Binding-site contacts:
Ligand atom C6 contacts residue ILE88 of chain 1.A at 4.0 Å (hydrophobic).
Ligand atom C6 contacts residue ASP87 of chain 1.A at 3.2 Å.
Ligand atom C4 contacts residue ASP87 of chain 1.A at 3.7 Å.
Ligand atom CL2 contacts residue HIS15 of chain 1.A at 4.0 Å.
Ligand atom CL1 contacts residue ALA11 of chain 1.A at 3.8 Å.
Ligand atom C5 contacts residue ASP87 of chain 1.A at 2.7 Å.
Ligand atom C3 contacts residue HIS15 of chain 1.A at 4.2 Å.
Ligand atom C6 contacts residue HIS15 of chain 1.A at 3.0 Å.
Ligand atom C4 contacts residue HIS15 of chain 1.A at 3.2 Å.
Ligand atom C5 contacts residue THR89 of chain 1.A at 3.0 Å.
Ligand atom CL2 contacts residue ARG14 of chain 1.A at 4.2 Å.
Ligand atom CL1 contacts residue ARG14 of chain 1.A at 4.1 Å.
Ligand atom C5 contacts residue HIS15 of chain 1.A at 2.6 Å.
Ligand atom C5 contacts residue ILE88 of chain 1.A at 4.5 Å (hydrophobic).
Ligand atom C1 contacts residue HIS15 of chain 1.A at 4.0 Å.
Ligand atom CL1 contacts residue HIS15 of chain 1.A at 3.4 Å.
Ligand atom C6 contacts residue THR89 of chain 1.A at 4.3 Å.
Ligand atom RU1 contacts residue HIS15 of chain 1.A at 2.4 Å.
Ligand atom C4 contacts residue THR89 of chain 1.A at 3.6 Å.
Ligand atom C1 contacts residue ASP87 of chain 1.A at 4.5 Å.

Sequence of chain 1.A:
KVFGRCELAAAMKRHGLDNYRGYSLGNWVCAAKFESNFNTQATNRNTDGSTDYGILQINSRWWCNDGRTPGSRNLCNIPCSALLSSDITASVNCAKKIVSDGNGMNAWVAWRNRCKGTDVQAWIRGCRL

The small molecule below binds the protein below.
Small molecule (SMILES): Cl[Ru]12345(Cl)C6=C1C2=C3C4=C65